Sequence of chain 1.C:
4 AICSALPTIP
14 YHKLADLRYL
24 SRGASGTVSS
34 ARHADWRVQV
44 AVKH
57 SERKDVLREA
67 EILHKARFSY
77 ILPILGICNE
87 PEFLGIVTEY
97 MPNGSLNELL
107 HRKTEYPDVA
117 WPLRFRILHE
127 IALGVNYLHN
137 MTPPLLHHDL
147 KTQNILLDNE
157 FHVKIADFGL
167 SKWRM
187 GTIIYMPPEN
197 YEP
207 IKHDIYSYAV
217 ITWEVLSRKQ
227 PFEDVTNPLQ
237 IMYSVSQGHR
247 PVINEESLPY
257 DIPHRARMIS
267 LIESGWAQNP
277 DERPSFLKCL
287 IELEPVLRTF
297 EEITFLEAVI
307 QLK

This small molecule binds to this protein.
Small molecule (SMILES): CN1CCN(CCOc2cc3ncc(-c4cc(N)nc(Cl)c4)n3cc2S(=O)(=O)C(C)(C)C)CC1

Binding-site contacts:
Ligand atom C7 contacts residue VAL31 of chain 1.C at 3.9 Å (hydrophobic).
Ligand atom N9 contacts residue GLU95 of chain 1.C at 3.8 Å.
Ligand atom C8 contacts residue ALA44 of chain 1.C at 3.6 Å (hydrophobic).
Ligand atom N9 contacts residue ALA44 of chain 1.C at 3.7 Å.
Ligand atom O29 contacts residue VAL31 of chain 1.C at 3.7 Å.
Ligand atom C7 contacts residue LEU152 of chain 1.C at 3.7 Å (hydrophobic).
Ligand atom C8 contacts residue GLU95 of chain 1.C at 3.6 Å.
Ligand atom N9 contacts residue MET97 of chain 1.C at 3.2 Å (h-bond).
Ligand atom C14 contacts residue LEU152 of chain 1.C at 3.8 Å (hydrophobic).
Ligand atom C15 contacts residue PRO98 of chain 1.C at 3.5 Å (hydrophobic).
Ligand atom O30 contacts residue LEU23 of chain 1.C at 3.3 Å.
Ligand atom C11 contacts residue MET97 of chain 1.C at 3.2 Å (hydrophobic).
Ligand atom C21 contacts residue ALA162 of chain 1.C at 3.6 Å (hydrophobic).
Ligand atom N22 contacts residue ASP163 of chain 1.C at 3.3 Å (salt-bridge).
Ligand atom C8 contacts residue LEU78 of chain 1.C at 3.9 Å (hydrophobic).
Ligand atom C11 contacts residue GLY100 of chain 1.C at 3.0 Å.
Ligand atom N26 contacts residue ALA162 of chain 1.C at 3.6 Å.
Ligand atom N13 contacts residue PRO98 of chain 1.C at 3.7 Å.
Ligand atom N22 contacts residue ALA162 of chain 1.C at 3.8 Å.
Ligand atom C18 contacts residue LEU23 of chain 1.C at 4.0 Å (hydrophobic).
Ligand atom O29 contacts residue SER24 of chain 1.C at 3.0 Å (h-bond).
Ligand atom C12 contacts residue MET97 of chain 1.C at 3.5 Å (hydrophobic).
Ligand atom C12 contacts residue PRO98 of chain 1.C at 3.5 Å (hydrophobic).
Ligand atom C3 contacts residue MET97 of chain 1.C at 3.3 Å (hydrophobic).
Ligand atom C34 contacts residue GLY100 of chain 1.C at 3.1 Å.
Ligand atom C12 contacts residue GLY100 of chain 1.C at 4.0 Å.
Ligand atom CL25 contacts residue GLU65 of chain 1.C at 3.9 Å.
Ligand atom C14 contacts residue VAL31 of chain 1.C at 3.9 Å (hydrophobic).
Ligand atom N1 contacts residue VAL31 of chain 1.C at 3.8 Å.
Ligand atom C21 contacts residue ASP163 of chain 1.C at 3.8 Å.
Ligand atom C8 contacts residue LEU152 of chain 1.C at 3.7 Å (hydrophobic).
Ligand atom N26 contacts residue ASP163 of chain 1.C at 3.4 Å (salt-bridge).
Ligand atom C34 contacts residue SER101 of chain 1.C at 3.5 Å.
Ligand atom C20 contacts residue LEU152 of chain 1.C at 3.3 Å (hydrophobic).
Ligand atom C2 contacts residue MET97 of chain 1.C at 3.9 Å (hydrophobic).
Ligand atom C24 contacts residue VAL31 of chain 1.C at 3.9 Å (hydrophobic).
Ligand atom C12 contacts residue TYR96 of chain 1.C at 3.3 Å (hydrophobic).
Ligand atom C6 contacts residue VAL31 of chain 1.C at 3.4 Å (hydrophobic).
Ligand atom CL25 contacts residue LYS46 of chain 1.C at 3.3 Å.
Ligand atom C15 contacts residue TYR96 of chain 1.C at 3.9 Å (hydrophobic).